This small molecule binds to this protein.
Small molecule (SMILES): OCCc1ccccc1

Binding-site contacts:
Ligand atom C3' contacts residue ARG45 of chain 1.A at 4.4 Å.
Ligand atom C2' contacts residue THR43 of chain 1.A at 3.2 Å.
Ligand atom C2' contacts residue ARG45 of chain 1.A at 3.6 Å.
Ligand atom C contacts residue ARG45 of chain 1.A at 3.0 Å.
Ligand atom C contacts residue ASN44 of chain 1.A at 3.5 Å.
Ligand atom C3' contacts residue ASN44 of chain 1.A at 4.3 Å.
Ligand atom CA contacts residue ASN44 of chain 1.A at 3.6 Å.
Ligand atom C6' contacts residue ARG45 of chain 1.A at 3.0 Å.
Ligand atom C2' contacts residue ASN44 of chain 1.A at 3.5 Å.
Ligand atom C6' contacts residue ASN44 of chain 1.A at 4.4 Å.
Ligand atom C5' contacts residue ARG45 of chain 1.A at 3.5 Å.
Ligand atom OXT contacts residue ASN44 of chain 1.A at 2.6 Å (h-bond).
Ligand atom C3' contacts residue THR51 of chain 1.A at 4.4 Å.
Ligand atom C1' contacts residue ARG45 of chain 1.A at 3.0 Å.
Ligand atom C1' contacts residue ASN44 of chain 1.A at 3.6 Å.
Ligand atom C1' contacts residue THR43 of chain 1.A at 4.2 Å.
Ligand atom C4' contacts residue ARG68 of chain 1.A at 3.6 Å.
Ligand atom C5' contacts residue ARG68 of chain 1.A at 4.0 Å.
Ligand atom C4' contacts residue THR43 of chain 1.A at 4.3 Å.
Ligand atom C4' contacts residue ARG45 of chain 1.A at 4.4 Å.
Ligand atom OXT contacts residue ARG45 of chain 1.A at 4.2 Å.
Ligand atom CA contacts residue ARG45 of chain 1.A at 3.1 Å.
Ligand atom C3' contacts residue THR43 of chain 1.A at 3.0 Å.
Ligand atom CA contacts residue THR43 of chain 1.A at 4.4 Å.

Sequence of chain 1.A:
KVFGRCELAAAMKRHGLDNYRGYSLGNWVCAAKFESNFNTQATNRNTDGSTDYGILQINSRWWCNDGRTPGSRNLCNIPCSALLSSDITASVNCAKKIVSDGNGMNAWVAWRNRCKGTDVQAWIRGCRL